Sequence of chain 1.B:
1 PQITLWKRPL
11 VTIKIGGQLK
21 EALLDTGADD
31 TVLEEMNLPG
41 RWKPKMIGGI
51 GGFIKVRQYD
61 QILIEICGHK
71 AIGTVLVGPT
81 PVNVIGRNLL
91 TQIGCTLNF

Binding-site contacts:
Ligand atom C37 contacts residue ILE50 of chain 1.B at 3.7 Å (hydrophobic).
Ligand atom C36 contacts residue ILE50 of chain 1.B at 3.6 Å (hydrophobic).
Ligand atom C17 contacts residue ASP25 of chain 1.A at 3.2 Å.
Ligand atom C18 contacts residue VAL82 of chain 1.B at 3.6 Å (hydrophobic).
Ligand atom O1 contacts residue ASP30 of chain 1.A at 3.2 Å (salt-bridge).
Ligand atom C16 contacts residue ASP25 of chain 1.A at 3.2 Å.
Ligand atom C1 contacts residue ASP30 of chain 1.A at 3.5 Å.
Ligand atom C7 contacts residue ASP30 of chain 1.A at 3.4 Å.
Ligand atom C3 contacts residue GLY48 of chain 1.A at 3.8 Å.
Ligand atom C6 contacts residue ALA28 of chain 1.A at 3.4 Å (hydrophobic).
Ligand atom C7 contacts residue VAL32 of chain 1.A at 3.7 Å (hydrophobic).
Ligand atom C32 contacts residue GLY27 of chain 1.B at 3.7 Å.
Ligand atom C4 contacts residue GLY48 of chain 1.A at 3.1 Å.
Ligand atom O26 contacts residue ALA28 of chain 1.B at 3.7 Å.
Ligand atom O18 contacts residue GLY27 of chain 1.B at 3.3 Å.
Ligand atom C29 contacts residue GLY27 of chain 1.B at 3.8 Å.
Ligand atom O10 contacts residue GLY49 of chain 1.A at 3.3 Å.
Ligand atom C36 contacts residue PRO81 of chain 1.A at 3.5 Å (hydrophobic).
Ligand atom C30 contacts residue GLY48 of chain 1.B at 3.2 Å.
Ligand atom C33 contacts residue GLY27 of chain 1.B at 3.2 Å.
Ligand atom C13 contacts residue ASP25 of chain 1.B at 3.8 Å.
Ligand atom C12 contacts residue GLY27 of chain 1.A at 3.6 Å.
Ligand atom O18 contacts residue ASP25 of chain 1.B at 2.6 Å (salt-bridge).
Ligand atom O10 contacts residue ILE50 of chain 1.B at 3.0 Å.
Ligand atom O26 contacts residue ASP30 of chain 1.B at 3.0 Å (salt-bridge).
Ligand atom O28 contacts residue ASP29 of chain 1.B at 2.8 Å (salt-bridge).
Ligand atom C17 contacts residue ASP25 of chain 1.B at 3.4 Å.
Ligand atom O26 contacts residue ASP29 of chain 1.B at 3.1 Å (salt-bridge).
Ligand atom N20 contacts residue GLY27 of chain 1.B at 3.0 Å (h-bond).
Ligand atom C32 contacts residue ASP25 of chain 1.A at 3.3 Å.
Ligand atom C7 contacts residue ALA28 of chain 1.A at 3.5 Å (hydrophobic).
Ligand atom C27 contacts residue ASP29 of chain 1.B at 3.5 Å.
Ligand atom C15 contacts residue VAL82 of chain 1.B at 3.7 Å (hydrophobic).
Ligand atom C31 contacts residue GLY48 of chain 1.B at 3.2 Å.
Ligand atom C36 contacts residue GLY49 of chain 1.B at 3.6 Å.
Ligand atom C25 contacts residue ILE47 of chain 1.B at 3.6 Å (hydrophobic).
Ligand atom O18 contacts residue ASP25 of chain 1.A at 2.4 Å (salt-bridge).
Ligand atom O23 contacts residue ALA28 of chain 1.B at 3.4 Å.
Ligand atom C27 contacts residue ASP30 of chain 1.B at 3.7 Å.
Ligand atom O9 contacts residue ILE50 of chain 1.B at 3.6 Å.

A protein and the small-molecule ligand that binds it are described below.
Small molecule (SMILES): CC[C@H](C)CN(C[C@@H](O)[C@H](Cc1ccccc1)NC(=O)O[C@H]1CO[C@H]2OCC[C@H]21)S(=O)(=O)c1ccc(OC)cc1

Sequence of chain 1.A:
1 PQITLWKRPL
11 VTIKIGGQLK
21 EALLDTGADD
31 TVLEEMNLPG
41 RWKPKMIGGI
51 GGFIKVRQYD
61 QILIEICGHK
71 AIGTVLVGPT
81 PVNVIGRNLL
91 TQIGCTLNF